A small-molecule ligand and the protein it binds are described below.
Small molecule (SMILES): CC[C@H](C)[C@H](NC(=O)[C@H](CO)NC(=O)[C@H](CCCN=C(N)N)NC(=O)[C@@H](NC(=O)[C@@H]1CCCN1C(=O)[C@@H]1CCCN1C(=O)[C@H](C)N)C(C)C)C(=O)N[C@H](C=O)Cc1ccc(O)cc1

Binding-site contacts:
Ligand atom CG contacts residue LYS234 of chain 7.W at 3.3 Å.
Ligand atom CD1 contacts residue TYR91 of chain 7.W at 3.9 Å (hydrophobic).
Ligand atom O contacts residue THR235 of chain 7.W at 3.0 Å (h-bond).
Ligand atom CA contacts residue ASN227 of chain 7.W at 3.7 Å.
Ligand atom O contacts residue HIS277 of chain 7.W at 3.4 Å.
Ligand atom C contacts residue TYR94 of chain 7.W at 4.0 Å (hydrophobic).
Ligand atom CB contacts residue TYR238 of chain 7.W at 3.6 Å (hydrophobic).
Ligand atom O contacts residue TYR94 of chain 7.W at 2.9 Å.
Ligand atom CG2 contacts residue GLU236 of chain 7.W at 3.3 Å.
Ligand atom N contacts residue THR235 of chain 7.W at 3.9 Å.
Ligand atom CG1 contacts residue TYR94 of chain 7.W at 3.8 Å (hydrophobic).
Ligand atom CG1 contacts residue VAL280 of chain 7.W at 4.0 Å (hydrophobic).
Ligand atom O contacts residue ASN281 of chain 7.W at 2.6 Å (h-bond).
Ligand atom C contacts residue LEU286 of chain 7.W at 3.8 Å (hydrophobic).
Ligand atom CG contacts residue TYR273 of chain 7.W at 3.6 Å (hydrophobic).
Ligand atom O contacts residue ASN227 of chain 7.W at 3.6 Å.
Ligand atom CA contacts residue THR235 of chain 7.W at 3.6 Å.
Ligand atom CB contacts residue HIS277 of chain 7.W at 3.7 Å.
Ligand atom C contacts residue ASN227 of chain 7.W at 3.5 Å.
Ligand atom C contacts residue THR235 of chain 7.W at 3.6 Å.
Ligand atom O contacts residue LEU286 of chain 7.W at 3.2 Å.
Ligand atom CG contacts residue ASP233 of chain 7.W at 3.0 Å.
Ligand atom CD contacts residue TYR273 of chain 7.W at 3.3 Å (hydrophobic).
Ligand atom CG2 contacts residue LEU286 of chain 7.W at 3.7 Å (hydrophobic).
Ligand atom C contacts residue THR235 of chain 7.W at 3.6 Å.
Ligand atom CG2 contacts residue ASN281 of chain 7.W at 3.6 Å.
Ligand atom CD1 contacts residue TYR94 of chain 7.W at 3.5 Å (hydrophobic).
Ligand atom C contacts residue THR235 of chain 7.W at 3.6 Å.
Ligand atom N contacts residue ASN227 of chain 7.W at 3.0 Å (h-bond).
Ligand atom CG contacts residue HIS277 of chain 7.W at 3.8 Å.
Ligand atom O contacts residue LYS234 of chain 7.W at 3.6 Å.
Ligand atom CB contacts residue LEU286 of chain 7.W at 3.9 Å (hydrophobic).
Ligand atom C contacts residue ASN281 of chain 7.W at 3.8 Å.
Ligand atom CD contacts residue HIS277 of chain 7.W at 3.9 Å.
Ligand atom N contacts residue THR235 of chain 7.W at 3.5 Å (h-bond).
Ligand atom CG2 contacts residue HIS277 of chain 7.W at 3.3 Å.
Ligand atom N contacts residue TYR273 of chain 7.W at 3.9 Å.
Ligand atom CB contacts residue ASP233 of chain 7.W at 3.0 Å.
Ligand atom CG2 contacts residue PHE278 of chain 7.W at 3.7 Å (hydrophobic).
Ligand atom O contacts residue THR235 of chain 7.W at 3.1 Å (h-bond).

Sequence of chain 7.W:
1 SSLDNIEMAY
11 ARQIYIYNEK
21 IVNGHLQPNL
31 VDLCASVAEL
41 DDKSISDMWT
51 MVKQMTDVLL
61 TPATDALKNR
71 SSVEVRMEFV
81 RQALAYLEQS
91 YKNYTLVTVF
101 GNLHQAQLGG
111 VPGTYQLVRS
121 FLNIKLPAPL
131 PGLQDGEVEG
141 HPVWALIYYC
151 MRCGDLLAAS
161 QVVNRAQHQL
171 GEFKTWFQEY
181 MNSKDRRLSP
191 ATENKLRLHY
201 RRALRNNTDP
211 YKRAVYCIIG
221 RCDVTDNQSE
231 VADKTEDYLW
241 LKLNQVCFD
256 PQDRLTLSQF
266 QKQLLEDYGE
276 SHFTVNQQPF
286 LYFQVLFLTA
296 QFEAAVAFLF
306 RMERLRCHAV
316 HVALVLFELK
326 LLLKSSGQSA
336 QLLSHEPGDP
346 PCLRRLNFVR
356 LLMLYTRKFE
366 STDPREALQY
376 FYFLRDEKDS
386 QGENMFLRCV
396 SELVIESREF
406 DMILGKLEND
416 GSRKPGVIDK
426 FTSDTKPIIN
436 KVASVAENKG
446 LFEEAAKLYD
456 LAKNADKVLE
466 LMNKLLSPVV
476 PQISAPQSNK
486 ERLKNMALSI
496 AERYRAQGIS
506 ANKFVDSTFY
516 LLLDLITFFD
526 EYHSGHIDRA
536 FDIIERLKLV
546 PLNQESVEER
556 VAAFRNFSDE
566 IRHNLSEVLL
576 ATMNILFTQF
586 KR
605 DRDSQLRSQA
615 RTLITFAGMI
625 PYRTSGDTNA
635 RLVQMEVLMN